Binding-site contacts:
Ligand atom C7 contacts residue ASN706 of chain 1.B at 3.5 Å.
Ligand atom C5 contacts residue ASN706 of chain 1.B at 3.7 Å.
Ligand atom C3 contacts residue ASN706 of chain 1.B at 3.8 Å.
Ligand atom O5 contacts residue ASN706 of chain 1.B at 2.4 Å (h-bond).
Ligand atom O7 contacts residue ASN706 of chain 1.B at 3.8 Å.
Ligand atom C8 contacts residue ASN706 of chain 1.B at 4.5 Å.
Ligand atom C1 contacts residue ASN706 of chain 1.B at 1.4 Å.
Ligand atom C4 contacts residue ASN706 of chain 1.B at 4.3 Å.
Ligand atom N2 contacts residue ASN706 of chain 1.B at 2.8 Å (h-bond).
Ligand atom C2 contacts residue ASN706 of chain 1.B at 2.5 Å.

Sequence of chain 1.B:
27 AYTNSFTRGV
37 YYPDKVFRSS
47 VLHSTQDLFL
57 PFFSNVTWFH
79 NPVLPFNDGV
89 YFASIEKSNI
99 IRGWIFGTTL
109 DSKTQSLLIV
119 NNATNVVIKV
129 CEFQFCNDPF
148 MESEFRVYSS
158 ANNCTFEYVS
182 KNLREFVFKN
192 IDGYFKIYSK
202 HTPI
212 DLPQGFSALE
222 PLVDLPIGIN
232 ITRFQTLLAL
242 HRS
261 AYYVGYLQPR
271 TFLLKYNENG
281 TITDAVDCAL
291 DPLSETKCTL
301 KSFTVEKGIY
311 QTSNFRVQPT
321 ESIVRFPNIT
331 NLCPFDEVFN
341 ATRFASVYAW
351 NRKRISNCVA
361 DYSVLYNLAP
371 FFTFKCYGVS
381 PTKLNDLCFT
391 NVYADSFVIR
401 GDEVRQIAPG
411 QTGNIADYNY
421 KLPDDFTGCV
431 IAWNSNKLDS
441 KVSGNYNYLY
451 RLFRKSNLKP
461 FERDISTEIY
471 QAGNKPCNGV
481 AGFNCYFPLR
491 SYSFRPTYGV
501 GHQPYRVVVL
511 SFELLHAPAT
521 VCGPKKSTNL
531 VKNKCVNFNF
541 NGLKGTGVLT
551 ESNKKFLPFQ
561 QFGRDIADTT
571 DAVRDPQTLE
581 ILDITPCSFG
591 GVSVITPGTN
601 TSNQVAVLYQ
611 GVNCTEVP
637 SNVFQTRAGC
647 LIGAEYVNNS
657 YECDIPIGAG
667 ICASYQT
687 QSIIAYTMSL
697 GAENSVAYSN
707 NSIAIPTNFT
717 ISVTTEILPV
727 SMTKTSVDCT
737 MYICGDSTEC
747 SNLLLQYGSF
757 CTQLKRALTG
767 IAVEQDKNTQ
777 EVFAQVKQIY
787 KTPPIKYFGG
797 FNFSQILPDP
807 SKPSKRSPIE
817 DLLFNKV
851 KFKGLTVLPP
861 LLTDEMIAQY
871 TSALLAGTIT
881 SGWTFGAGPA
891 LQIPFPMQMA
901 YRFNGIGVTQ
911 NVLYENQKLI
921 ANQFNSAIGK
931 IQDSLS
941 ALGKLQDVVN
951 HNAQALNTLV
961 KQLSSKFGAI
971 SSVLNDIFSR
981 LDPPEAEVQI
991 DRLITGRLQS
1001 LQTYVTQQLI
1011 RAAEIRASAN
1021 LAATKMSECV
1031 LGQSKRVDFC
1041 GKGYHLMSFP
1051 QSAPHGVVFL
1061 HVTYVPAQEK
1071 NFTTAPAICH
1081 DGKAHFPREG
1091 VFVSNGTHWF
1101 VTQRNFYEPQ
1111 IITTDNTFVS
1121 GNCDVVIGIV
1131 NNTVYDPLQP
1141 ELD

A small-molecule ligand and the protein it binds are described below.
Small molecule (SMILES): CC(=O)N[C@H]1[C@H](O[C@H]2[C@H](O)[C@@H](NC(C)=O)CO[C@@H]2CO)O[C@H](CO)[C@@H](O)[C@@H]1O